Sequence of chain 1.A:
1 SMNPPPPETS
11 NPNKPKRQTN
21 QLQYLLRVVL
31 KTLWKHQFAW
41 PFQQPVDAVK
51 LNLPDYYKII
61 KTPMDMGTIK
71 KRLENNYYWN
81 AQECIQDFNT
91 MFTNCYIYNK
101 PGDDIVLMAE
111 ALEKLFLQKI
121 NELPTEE

Binding-site contacts:
Ligand atom C8 contacts residue LEU51 of chain 1.A at 4.1 Å (hydrophobic).
Ligand atom O28 contacts residue CYS95 of chain 1.A at 4.1 Å.
Ligand atom N17 contacts residue GLN44 of chain 1.A at 3.7 Å.
Ligand atom C13 contacts residue LEU51 of chain 1.A at 3.3 Å (hydrophobic).
Ligand atom C11 contacts residue TRP40 of chain 1.A at 3.6 Å (hydrophobic).
Ligand atom N6 contacts residue PRO41 of chain 1.A at 2.8 Å (h-bond).
Ligand atom C7 contacts residue PRO41 of chain 1.A at 3.8 Å (hydrophobic).
Ligand atom C2 contacts residue LEU51 of chain 1.A at 3.9 Å (hydrophobic).
Ligand atom N10 contacts residue PRO41 of chain 1.A at 3.6 Å.
Ligand atom C26 contacts residue PHE42 of chain 1.A at 3.7 Å (hydrophobic).
Ligand atom C7 contacts residue ILE105 of chain 1.A at 3.9 Å (hydrophobic).
Ligand atom C5 contacts residue ILE105 of chain 1.A at 3.8 Å (hydrophobic).
Ligand atom C4 contacts residue ILE105 of chain 1.A at 3.8 Å (hydrophobic).
Ligand atom O9 contacts residue PRO41 of chain 1.A at 4.0 Å.
Ligand atom C27 contacts residue ILE105 of chain 1.A at 4.1 Å (hydrophobic).
Ligand atom C26 contacts residue VAL46 of chain 1.A at 3.7 Å (hydrophobic).
Ligand atom N6 contacts residue ILE105 of chain 1.A at 3.7 Å.
Ligand atom C29 contacts residue LEU53 of chain 1.A at 3.7 Å (hydrophobic).
Ligand atom C5 contacts residue VAL46 of chain 1.A at 3.8 Å (hydrophobic).
Ligand atom C29 contacts residue TYR56 of chain 1.A at 3.9 Å (hydrophobic).
Ligand atom O16 contacts residue LYS50 of chain 1.A at 2.5 Å (salt-bridge).
Ligand atom C8 contacts residue PRO41 of chain 1.A at 3.7 Å (hydrophobic).
Ligand atom N17 contacts residue ASP47 of chain 1.A at 4.0 Å.
Ligand atom O28 contacts residue ASN99 of chain 1.A at 2.8 Å (h-bond).
Ligand atom C11 contacts residue PRO41 of chain 1.A at 3.7 Å (hydrophobic).
Ligand atom C16 contacts residue LEU51 of chain 1.A at 3.9 Å (hydrophobic).
Ligand atom N10 contacts residue LEU51 of chain 1.A at 4.0 Å.
Ligand atom C14 contacts residue LEU51 of chain 1.A at 3.4 Å (hydrophobic).
Ligand atom C15 contacts residue LYS50 of chain 1.A at 3.6 Å.
Ligand atom C26 contacts residue PRO41 of chain 1.A at 4.0 Å (hydrophobic).
Ligand atom C16 contacts residue PRO41 of chain 1.A at 3.3 Å (hydrophobic).
Ligand atom O28 contacts residue ILE105 of chain 1.A at 4.0 Å.
Ligand atom C16 contacts residue GLN44 of chain 1.A at 3.9 Å.
Ligand atom C5 contacts residue PRO41 of chain 1.A at 3.8 Å (hydrophobic).
Ligand atom C29 contacts residue ASN99 of chain 1.A at 3.6 Å.
Ligand atom C29 contacts residue TYR98 of chain 1.A at 3.6 Å (hydrophobic).
Ligand atom C12 contacts residue LYS50 of chain 1.A at 4.2 Å.
Ligand atom C3 contacts residue ILE105 of chain 1.A at 4.2 Å (hydrophobic).
Ligand atom C1 contacts residue ILE105 of chain 1.A at 4.1 Å (hydrophobic).
Ligand atom C27 contacts residue ASN99 of chain 1.A at 3.5 Å.

This small molecule binds to this protein.
Small molecule (SMILES): CCc1c(C(=O)N(C)Cc2cccc(C(N)=O)c2)[nH]c(C)c1C(C)=O